Binding-site contacts:
Ligand atom C01 contacts residue ALA80 of chain 1.A at 3.4 Å (hydrophobic).
Ligand atom C08 contacts residue THR18 of chain 1.A at 3.3 Å.
Ligand atom C02 contacts residue ALA80 of chain 1.A at 3.4 Å (hydrophobic).
Ligand atom O15 contacts residue GLY118 of chain 1.A at 3.3 Å (h-bond).
Ligand atom C18 contacts residue LEU153 of chain 1.B at 3.4 Å (hydrophobic).
Ligand atom C01 contacts residue VAL122 of chain 1.A at 3.3 Å (hydrophobic).
Ligand atom O20 contacts residue LEU153 of chain 1.B at 3.0 Å (h-bond).
Ligand atom C09 contacts residue LYS22 of chain 1.A at 3.5 Å.
Ligand atom O15 contacts residue LYS22 of chain 1.A at 2.9 Å (salt-bridge).
Ligand atom C10 contacts residue THR18 of chain 1.A at 3.4 Å.
Ligand atom C06 contacts residue PRO81 of chain 1.A at 3.6 Å (hydrophobic).
Ligand atom O19 contacts residue ASN154 of chain 1.B at 2.8 Å (h-bond).
Ligand atom C09 contacts residue SO41 of chain 1.F at 3.0 Å.
Ligand atom C03 contacts residue LEU150 of chain 1.B at 3.6 Å (hydrophobic).
Ligand atom O20 contacts residue GLY151 of chain 1.B at 2.9 Å (h-bond).
Ligand atom C03 contacts residue GLY151 of chain 1.B at 3.5 Å.
Ligand atom C09 contacts residue THR18 of chain 1.A at 3.4 Å.
Ligand atom C09 contacts residue GLY118 of chain 1.A at 3.6 Å.
Ligand atom O16 contacts residue SO41 of chain 1.F at 3.4 Å (h-bond).
Ligand atom C06 contacts residue ALA117 of chain 1.A at 3.8 Å (hydrophobic).
Ligand atom O15 contacts residue SO41 of chain 1.F at 3.1 Å (h-bond).
Ligand atom C08 contacts residue SO41 of chain 1.F at 3.3 Å.
Ligand atom C14 contacts residue ARG52 of chain 1.A at 3.4 Å.
Ligand atom C18 contacts residue ASN154 of chain 1.B at 3.6 Å.
Ligand atom C18 contacts residue GLY151 of chain 1.B at 3.4 Å.
Ligand atom C17 contacts residue ALA80 of chain 1.A at 3.4 Å (hydrophobic).
Ligand atom C04 contacts residue LEU150 of chain 1.B at 3.5 Å (hydrophobic).
Ligand atom C12 contacts residue MET79 of chain 1.A at 3.7 Å (hydrophobic).
Ligand atom C07 contacts residue GLY118 of chain 1.A at 3.5 Å.
Ligand atom O19 contacts residue GLY151 of chain 1.B at 3.3 Å.
Ligand atom C06 contacts residue GLY118 of chain 1.A at 3.7 Å.
Ligand atom O20 contacts residue THR152 of chain 1.B at 3.2 Å (h-bond).
Ligand atom O16 contacts residue GLY118 of chain 1.A at 3.2 Å (h-bond).
Ligand atom O19 contacts residue LEU153 of chain 1.B at 3.6 Å.
Ligand atom O15 contacts residue GLY19 of chain 1.A at 3.3 Å (h-bond).
Ligand atom C01 contacts residue PRO81 of chain 1.A at 3.7 Å (hydrophobic).
Ligand atom O16 contacts residue LYS22 of chain 1.A at 3.4 Å (salt-bridge).
Ligand atom C05 contacts residue GLY118 of chain 1.A at 3.7 Å.
Ligand atom C12 contacts residue THR48 of chain 1.A at 3.7 Å.
Ligand atom O15 contacts residue THR18 of chain 1.A at 2.7 Å (h-bond).

Sequence of chain 1.A:
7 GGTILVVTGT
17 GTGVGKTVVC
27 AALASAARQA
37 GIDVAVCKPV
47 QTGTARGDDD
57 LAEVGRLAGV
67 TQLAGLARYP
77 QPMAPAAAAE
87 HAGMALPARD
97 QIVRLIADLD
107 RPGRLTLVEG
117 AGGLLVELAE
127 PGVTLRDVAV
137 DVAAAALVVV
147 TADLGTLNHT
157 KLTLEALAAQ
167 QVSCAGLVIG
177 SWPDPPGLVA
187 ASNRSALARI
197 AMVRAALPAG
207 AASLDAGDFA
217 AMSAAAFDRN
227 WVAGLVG

Sequence of chain 1.B:
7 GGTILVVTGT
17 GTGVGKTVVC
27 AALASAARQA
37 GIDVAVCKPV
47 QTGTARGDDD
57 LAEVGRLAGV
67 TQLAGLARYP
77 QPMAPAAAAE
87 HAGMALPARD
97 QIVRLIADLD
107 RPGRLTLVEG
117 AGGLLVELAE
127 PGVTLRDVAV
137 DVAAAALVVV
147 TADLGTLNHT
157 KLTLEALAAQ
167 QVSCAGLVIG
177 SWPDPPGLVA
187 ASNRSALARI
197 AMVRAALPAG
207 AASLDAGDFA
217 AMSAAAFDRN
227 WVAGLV

This small molecule binds to this protein.
Small molecule (SMILES): O=C(O)Cc1ccc(C[C@@H]2CCC[C@H]2CC(=O)O)cc1